This small molecule binds to this protein.
Small molecule (SMILES): CC(=O)N[C@@H]1[C@@H](O)[C@H](O)[C@@H](CO)O[C@H]1O

Sequence of chain 1.A:
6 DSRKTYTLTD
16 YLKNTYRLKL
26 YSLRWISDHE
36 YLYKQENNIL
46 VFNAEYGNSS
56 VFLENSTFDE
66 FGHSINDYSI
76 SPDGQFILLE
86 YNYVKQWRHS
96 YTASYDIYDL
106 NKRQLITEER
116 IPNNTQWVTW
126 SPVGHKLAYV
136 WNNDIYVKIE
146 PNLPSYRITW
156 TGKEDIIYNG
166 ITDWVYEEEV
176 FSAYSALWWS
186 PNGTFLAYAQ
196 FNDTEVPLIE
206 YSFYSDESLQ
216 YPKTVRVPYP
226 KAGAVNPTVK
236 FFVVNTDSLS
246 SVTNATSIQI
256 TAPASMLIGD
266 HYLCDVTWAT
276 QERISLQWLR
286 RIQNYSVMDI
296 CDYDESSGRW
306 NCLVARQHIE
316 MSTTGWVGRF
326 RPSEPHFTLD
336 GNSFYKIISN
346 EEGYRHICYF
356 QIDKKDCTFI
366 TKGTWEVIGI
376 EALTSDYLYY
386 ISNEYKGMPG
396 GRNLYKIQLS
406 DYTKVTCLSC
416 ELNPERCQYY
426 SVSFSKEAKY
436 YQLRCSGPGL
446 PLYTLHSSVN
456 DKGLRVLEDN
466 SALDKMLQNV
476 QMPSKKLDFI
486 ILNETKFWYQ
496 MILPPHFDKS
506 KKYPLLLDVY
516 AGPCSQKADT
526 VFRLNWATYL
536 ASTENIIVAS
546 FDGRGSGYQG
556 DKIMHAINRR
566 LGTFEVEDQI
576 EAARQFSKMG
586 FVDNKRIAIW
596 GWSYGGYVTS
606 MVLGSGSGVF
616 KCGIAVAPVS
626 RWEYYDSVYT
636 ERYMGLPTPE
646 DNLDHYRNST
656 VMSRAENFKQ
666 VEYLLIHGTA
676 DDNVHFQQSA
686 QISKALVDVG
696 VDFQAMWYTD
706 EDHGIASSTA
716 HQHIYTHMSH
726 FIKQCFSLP

Binding-site contacts:
Ligand atom C8 contacts residue GLU35 of chain 1.A at 4.2 Å.
Ligand atom O7 contacts residue ASN53 of chain 1.A at 4.2 Å.
Ligand atom C8 contacts residue SER55 of chain 1.A at 3.4 Å.
Ligand atom C5 contacts residue ASN53 of chain 1.A at 3.7 Å.
Ligand atom C1 contacts residue ASN48 of chain 1.A at 4.2 Å.
Ligand atom C7 contacts residue ASN53 of chain 1.A at 3.9 Å.
Ligand atom C7 contacts residue SER54 of chain 1.A at 3.6 Å.
Ligand atom C4 contacts residue ASN53 of chain 1.A at 4.2 Å.
Ligand atom N2 contacts residue ASN48 of chain 1.A at 3.8 Å.
Ligand atom N2 contacts residue ASN53 of chain 1.A at 2.9 Å (h-bond).
Ligand atom C8 contacts residue ASN53 of chain 1.A at 4.4 Å.
Ligand atom O5 contacts residue ASN53 of chain 1.A at 2.4 Å (h-bond).
Ligand atom C3 contacts residue ASN53 of chain 1.A at 3.8 Å.
Ligand atom N2 contacts residue SER54 of chain 1.A at 4.2 Å.
Ligand atom O7 contacts residue SER54 of chain 1.A at 2.6 Å (h-bond).
Ligand atom C7 contacts residue SER55 of chain 1.A at 3.6 Å.
Ligand atom C1 contacts residue ASN53 of chain 1.A at 1.4 Å.
Ligand atom C8 contacts residue SER54 of chain 1.A at 4.1 Å.
Ligand atom C7 contacts residue VAL46 of chain 1.A at 4.5 Å (hydrophobic).
Ligand atom C2 contacts residue ASN53 of chain 1.A at 2.4 Å.
Ligand atom O7 contacts residue SER55 of chain 1.A at 2.9 Å (h-bond).
Ligand atom C8 contacts residue VAL46 of chain 1.A at 3.8 Å (hydrophobic).